The small molecule below binds the protein below.
Small molecule (SMILES): CC(=O)N[C@@H]1[C@@H](O)[C@H](O)[C@@H](CO)O[C@H]1O

Sequence of chain 1.B:
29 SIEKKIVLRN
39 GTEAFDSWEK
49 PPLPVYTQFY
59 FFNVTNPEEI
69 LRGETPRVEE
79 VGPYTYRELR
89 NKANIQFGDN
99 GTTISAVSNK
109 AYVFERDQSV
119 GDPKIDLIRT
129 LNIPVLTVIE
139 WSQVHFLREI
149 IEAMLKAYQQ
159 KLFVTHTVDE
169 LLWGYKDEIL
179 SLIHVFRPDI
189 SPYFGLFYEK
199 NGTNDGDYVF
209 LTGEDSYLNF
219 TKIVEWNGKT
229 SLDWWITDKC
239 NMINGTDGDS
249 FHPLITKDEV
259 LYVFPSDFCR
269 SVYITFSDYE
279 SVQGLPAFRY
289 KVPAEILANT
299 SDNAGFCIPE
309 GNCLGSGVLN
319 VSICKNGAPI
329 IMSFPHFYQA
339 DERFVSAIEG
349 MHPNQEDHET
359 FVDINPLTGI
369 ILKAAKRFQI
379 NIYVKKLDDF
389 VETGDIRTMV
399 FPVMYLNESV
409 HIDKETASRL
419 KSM

Binding-site contacts:
Ligand atom C8 contacts residue TYR110 of chain 1.B at 4.0 Å (hydrophobic).
Ligand atom C7 contacts residue ASN199 of chain 1.B at 3.3 Å.
Ligand atom O3 contacts residue TYR110 of chain 1.B at 4.2 Å.
Ligand atom C1 contacts residue ASN199 of chain 1.B at 1.4 Å.
Ligand atom O5 contacts residue ASN199 of chain 1.B at 2.4 Å (h-bond).
Ligand atom C3 contacts residue TYR110 of chain 1.B at 3.4 Å (hydrophobic).
Ligand atom O5 contacts residue TYR110 of chain 1.B at 4.5 Å.
Ligand atom C2 contacts residue TYR110 of chain 1.B at 3.4 Å (hydrophobic).
Ligand atom C5 contacts residue TYR110 of chain 1.B at 4.5 Å (hydrophobic).
Ligand atom C2 contacts residue ASN199 of chain 1.B at 2.5 Å.
Ligand atom O6 contacts residue LEU87 of chain 1.B at 4.0 Å.
Ligand atom N2 contacts residue ASN199 of chain 1.B at 2.8 Å (h-bond).
Ligand atom C1 contacts residue TYR110 of chain 1.B at 3.4 Å (hydrophobic).
Ligand atom C5 contacts residue ASN199 of chain 1.B at 3.6 Å.
Ligand atom C3 contacts residue VAL111 of chain 1.B at 4.4 Å (hydrophobic).
Ligand atom C7 contacts residue TYR110 of chain 1.B at 3.8 Å (hydrophobic).
Ligand atom C8 contacts residue TYR84 of chain 1.B at 3.7 Å (hydrophobic).
Ligand atom C8 contacts residue TRP171 of chain 1.B at 3.5 Å (hydrophobic).
Ligand atom N2 contacts residue TYR110 of chain 1.B at 2.8 Å (h-bond).
Ligand atom C8 contacts residue ASN199 of chain 1.B at 4.3 Å.
Ligand atom O4 contacts residue VAL111 of chain 1.B at 4.0 Å.
Ligand atom O7 contacts residue ASN199 of chain 1.B at 3.5 Å (h-bond).
Ligand atom C4 contacts residue ASN199 of chain 1.B at 4.2 Å.
Ligand atom C3 contacts residue ASN199 of chain 1.B at 3.8 Å.